A small-molecule ligand and the protein it binds are described below.
Small molecule (SMILES): N[C@@H](CCCC[NH3+])C(=O)O

Binding-site contacts:
Ligand atom CB contacts residue ASP180 of chain 1.A at 4.3 Å.
Ligand atom O contacts residue GLU231 of chain 1.A at 4.4 Å.
Ligand atom N contacts residue ASP180 of chain 1.A at 3.5 Å (salt-bridge).
Ligand atom N contacts residue ARG232 of chain 1.A at 3.6 Å.
Ligand atom O contacts residue ARG232 of chain 1.A at 3.4 Å (salt-bridge).
Ligand atom OXT contacts residue GLU231 of chain 1.A at 3.8 Å.
Ligand atom C contacts residue GLU231 of chain 1.A at 4.0 Å.
Ligand atom CG contacts residue ASP180 of chain 1.A at 4.1 Å.

Sequence of chain 1.A:
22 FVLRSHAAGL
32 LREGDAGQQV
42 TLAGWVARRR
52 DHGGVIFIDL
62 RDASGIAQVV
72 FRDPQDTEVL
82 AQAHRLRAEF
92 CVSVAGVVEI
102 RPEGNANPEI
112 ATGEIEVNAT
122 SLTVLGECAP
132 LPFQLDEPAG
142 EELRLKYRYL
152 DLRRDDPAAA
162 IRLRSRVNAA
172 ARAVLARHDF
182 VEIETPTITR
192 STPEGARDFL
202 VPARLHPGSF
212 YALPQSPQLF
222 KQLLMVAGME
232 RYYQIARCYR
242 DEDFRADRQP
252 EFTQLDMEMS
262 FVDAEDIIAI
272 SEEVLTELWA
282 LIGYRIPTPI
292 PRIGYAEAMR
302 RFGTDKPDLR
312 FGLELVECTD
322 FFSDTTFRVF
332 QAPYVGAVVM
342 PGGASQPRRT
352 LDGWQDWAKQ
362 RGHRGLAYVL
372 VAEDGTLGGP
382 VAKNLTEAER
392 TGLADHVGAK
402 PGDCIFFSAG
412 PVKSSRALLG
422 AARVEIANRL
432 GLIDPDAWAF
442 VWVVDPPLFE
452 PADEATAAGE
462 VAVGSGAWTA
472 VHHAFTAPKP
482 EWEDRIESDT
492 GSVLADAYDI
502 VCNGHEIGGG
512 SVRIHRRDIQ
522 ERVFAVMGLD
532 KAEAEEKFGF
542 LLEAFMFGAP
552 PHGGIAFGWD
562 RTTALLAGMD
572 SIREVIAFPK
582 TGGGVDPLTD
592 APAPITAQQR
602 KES